Binding-site contacts:
Ligand atom C4 contacts residue ARG100 of chain 1.A at 3.5 Å.
Ligand atom C8 contacts residue ASN193 of chain 1.A at 3.7 Å.
Ligand atom C5 contacts residue TYR196 of chain 1.A at 3.9 Å (hydrophobic).
Ligand atom C2 contacts residue GLN58 of chain 1.A at 3.3 Å.
Ligand atom C9 contacts residue TYR195 of chain 1.A at 2.4 Å (hydrophobic).
Ligand atom C9 contacts residue ARG100 of chain 1.A at 4.1 Å.
Ligand atom C8 contacts residue TYR195 of chain 1.A at 2.7 Å (hydrophobic).
Ligand atom C1 contacts residue TYR196 of chain 1.A at 4.1 Å (hydrophobic).
Ligand atom O5 contacts residue ASN175 of chain 1.A at 3.9 Å.
Ligand atom C1 contacts residue GLN58 of chain 1.A at 3.6 Å.
Ligand atom C3 contacts residue TYR196 of chain 1.A at 4.0 Å (hydrophobic).
Ligand atom O5 contacts residue ASN193 of chain 1.A at 3.2 Å (h-bond).
Ligand atom C8 contacts residue ASN138 of chain 1.A at 4.0 Å.
Ligand atom C6 contacts residue ASN138 of chain 1.A at 3.6 Å.
Ligand atom C7 contacts residue ASN138 of chain 1.A at 2.9 Å.
Ligand atom C7 contacts residue TYR196 of chain 1.A at 3.2 Å (hydrophobic).
Ligand atom C5 contacts residue TYR195 of chain 1.A at 3.6 Å (hydrophobic).
Ligand atom O3 contacts residue GLN58 of chain 1.A at 4.2 Å.
Ligand atom O4 contacts residue GLY139 of chain 1.A at 3.8 Å.
Ligand atom C6 contacts residue TYR195 of chain 1.A at 3.9 Å (hydrophobic).
Ligand atom O5 contacts residue ASN138 of chain 1.A at 1.7 Å (h-bond).
Ligand atom C9 contacts residue TYR196 of chain 1.A at 2.2 Å (hydrophobic).
Ligand atom O1 contacts residue ARG9 of chain 1.A at 4.0 Å.
Ligand atom O1 contacts residue ARG100 of chain 1.A at 3.8 Å.
Ligand atom C7 contacts residue TYR195 of chain 1.A at 3.5 Å (hydrophobic).
Ligand atom C7 contacts residue ASN193 of chain 1.A at 3.7 Å.
Ligand atom O4 contacts residue ASN138 of chain 1.A at 3.4 Å (h-bond).
Ligand atom C4 contacts residue TYR196 of chain 1.A at 3.1 Å (hydrophobic).
Ligand atom C3 contacts residue TYR195 of chain 1.A at 3.5 Å (hydrophobic).
Ligand atom C8 contacts residue ASN175 of chain 1.A at 4.0 Å.
Ligand atom C1 contacts residue ARG100 of chain 1.A at 4.2 Å.
Ligand atom C8 contacts residue TYR196 of chain 1.A at 2.3 Å (hydrophobic).
Ligand atom O1 contacts residue GLN58 of chain 1.A at 3.7 Å.
Ligand atom C6 contacts residue TYR196 of chain 1.A at 3.9 Å (hydrophobic).
Ligand atom O5 contacts residue TYR196 of chain 1.A at 4.1 Å.
Ligand atom C3 contacts residue ARG100 of chain 1.A at 3.2 Å.
Ligand atom C3 contacts residue GLN58 of chain 1.A at 3.3 Å.
Ligand atom C5 contacts residue ARG100 of chain 1.A at 3.6 Å.
Ligand atom C4 contacts residue TYR195 of chain 1.A at 2.9 Å (hydrophobic).
Ligand atom O2 contacts residue GLN58 of chain 1.A at 2.8 Å (h-bond).

The small molecule below binds the protein below.
Small molecule (SMILES): O=C(O)[C@H](O)Cc1ccc(O)c(O)c1

Sequence of chain 1.A:
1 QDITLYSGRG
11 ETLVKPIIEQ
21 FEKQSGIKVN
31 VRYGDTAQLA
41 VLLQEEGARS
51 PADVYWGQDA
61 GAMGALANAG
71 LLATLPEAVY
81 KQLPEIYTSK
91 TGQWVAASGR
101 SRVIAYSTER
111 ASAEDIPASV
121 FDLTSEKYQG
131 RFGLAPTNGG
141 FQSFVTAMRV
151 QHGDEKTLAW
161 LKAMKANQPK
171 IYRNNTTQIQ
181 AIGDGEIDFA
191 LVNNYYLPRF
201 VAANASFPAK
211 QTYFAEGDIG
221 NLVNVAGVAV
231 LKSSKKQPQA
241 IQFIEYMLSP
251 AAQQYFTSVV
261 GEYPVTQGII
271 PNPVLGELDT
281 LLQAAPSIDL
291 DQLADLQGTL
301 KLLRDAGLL